Sequence of chain 1.C:
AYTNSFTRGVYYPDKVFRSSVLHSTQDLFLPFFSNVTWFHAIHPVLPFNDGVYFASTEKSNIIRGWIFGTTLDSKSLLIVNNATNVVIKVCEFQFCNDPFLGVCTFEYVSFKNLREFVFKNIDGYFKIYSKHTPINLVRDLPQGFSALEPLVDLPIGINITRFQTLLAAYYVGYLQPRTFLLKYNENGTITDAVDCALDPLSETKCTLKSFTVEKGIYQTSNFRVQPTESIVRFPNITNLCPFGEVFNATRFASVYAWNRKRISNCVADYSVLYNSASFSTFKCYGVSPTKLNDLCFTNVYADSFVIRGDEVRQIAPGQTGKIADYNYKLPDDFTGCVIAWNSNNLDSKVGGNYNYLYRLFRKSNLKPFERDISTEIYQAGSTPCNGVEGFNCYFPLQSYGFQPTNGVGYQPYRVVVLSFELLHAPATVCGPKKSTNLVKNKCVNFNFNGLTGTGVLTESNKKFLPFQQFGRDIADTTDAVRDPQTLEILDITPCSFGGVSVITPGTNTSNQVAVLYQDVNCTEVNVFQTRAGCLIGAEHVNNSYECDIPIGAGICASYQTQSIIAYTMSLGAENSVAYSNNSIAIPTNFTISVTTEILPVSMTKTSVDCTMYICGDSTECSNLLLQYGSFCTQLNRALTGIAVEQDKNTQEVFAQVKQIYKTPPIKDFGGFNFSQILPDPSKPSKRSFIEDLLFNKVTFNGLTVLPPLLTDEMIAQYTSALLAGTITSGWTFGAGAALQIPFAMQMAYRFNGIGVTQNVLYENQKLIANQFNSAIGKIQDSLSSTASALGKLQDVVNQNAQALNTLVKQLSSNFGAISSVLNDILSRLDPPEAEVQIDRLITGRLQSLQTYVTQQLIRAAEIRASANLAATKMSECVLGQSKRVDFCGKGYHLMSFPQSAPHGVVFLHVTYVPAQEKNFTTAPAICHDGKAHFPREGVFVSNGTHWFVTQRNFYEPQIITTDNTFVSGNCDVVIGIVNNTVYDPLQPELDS

Sequence of chain 1.B:
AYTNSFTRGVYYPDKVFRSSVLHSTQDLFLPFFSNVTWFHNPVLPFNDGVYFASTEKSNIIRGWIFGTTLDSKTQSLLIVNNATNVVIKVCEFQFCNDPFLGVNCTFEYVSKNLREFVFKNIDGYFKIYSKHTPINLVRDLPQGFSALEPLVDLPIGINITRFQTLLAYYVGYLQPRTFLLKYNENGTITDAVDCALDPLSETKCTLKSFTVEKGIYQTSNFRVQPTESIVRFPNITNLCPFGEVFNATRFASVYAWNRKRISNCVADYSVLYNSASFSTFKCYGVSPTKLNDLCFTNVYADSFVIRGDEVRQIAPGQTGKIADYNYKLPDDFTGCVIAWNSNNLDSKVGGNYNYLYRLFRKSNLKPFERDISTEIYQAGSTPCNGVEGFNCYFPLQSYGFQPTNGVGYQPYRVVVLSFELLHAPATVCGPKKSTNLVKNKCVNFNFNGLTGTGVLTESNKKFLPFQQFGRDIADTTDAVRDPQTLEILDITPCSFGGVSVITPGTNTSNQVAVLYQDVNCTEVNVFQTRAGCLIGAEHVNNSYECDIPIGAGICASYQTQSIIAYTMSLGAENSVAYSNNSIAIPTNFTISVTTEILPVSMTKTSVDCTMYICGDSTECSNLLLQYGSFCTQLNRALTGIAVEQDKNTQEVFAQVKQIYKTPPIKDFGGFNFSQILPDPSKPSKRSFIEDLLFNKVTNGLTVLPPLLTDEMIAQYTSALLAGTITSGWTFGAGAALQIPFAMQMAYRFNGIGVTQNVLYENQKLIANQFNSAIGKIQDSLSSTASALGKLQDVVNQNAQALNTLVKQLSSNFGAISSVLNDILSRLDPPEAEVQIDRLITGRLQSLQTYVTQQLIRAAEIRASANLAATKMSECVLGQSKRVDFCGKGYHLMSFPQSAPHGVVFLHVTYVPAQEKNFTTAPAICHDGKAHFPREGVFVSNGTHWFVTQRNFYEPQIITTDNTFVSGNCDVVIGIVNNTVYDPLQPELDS

Binding-site contacts:
Ligand atom O7 contacts residue ASN460 of chain 1.B at 4.2 Å.
Ligand atom O7 contacts residue SER459 of chain 1.B at 3.2 Å (h-bond).
Ligand atom C6 contacts residue THR108 of chain 1.C at 3.9 Å.
Ligand atom C8 contacts residue GLU465 of chain 1.B at 3.3 Å.
Ligand atom C8 contacts residue LYS462 of chain 1.B at 3.9 Å.
Ligand atom O7 contacts residue THR108 of chain 1.C at 4.3 Å.
Ligand atom C8 contacts residue ASN460 of chain 1.B at 3.3 Å.
Ligand atom C7 contacts residue ASN460 of chain 1.B at 4.2 Å.
Ligand atom C1 contacts residue ASN234 of chain 1.C at 3.3 Å.
Ligand atom C1 contacts residue GLU465 of chain 1.B at 3.7 Å.
Ligand atom C8 contacts residue LEU461 of chain 1.B at 4.2 Å (hydrophobic).
Ligand atom N2 contacts residue ASN234 of chain 1.C at 4.4 Å.
Ligand atom C7 contacts residue ARG457 of chain 1.B at 4.5 Å.
Ligand atom O5 contacts residue ASN234 of chain 1.C at 4.0 Å.
Ligand atom C6 contacts residue THR236 of chain 1.C at 4.5 Å.
Ligand atom C7 contacts residue SER459 of chain 1.B at 4.3 Å.
Ligand atom O6 contacts residue THR108 of chain 1.C at 4.2 Å.
Ligand atom C2 contacts residue GLU465 of chain 1.B at 4.1 Å.
Ligand atom O7 contacts residue ARG457 of chain 1.B at 3.9 Å.
Ligand atom C7 contacts residue GLU465 of chain 1.B at 3.9 Å.
Ligand atom C5 contacts residue THR236 of chain 1.C at 4.4 Å.
Ligand atom C5 contacts residue ASN234 of chain 1.C at 4.2 Å.
Ligand atom N2 contacts residue GLU465 of chain 1.B at 3.4 Å (salt-bridge).
Ligand atom C2 contacts residue ASN234 of chain 1.C at 4.3 Å.

The protein below binds the small molecule below.
Small molecule (SMILES): CC(=O)N[C@H]1[C@H](O[C@H]2[C@H](O)[C@@H](NC(C)=O)CO[C@@H]2CO)O[C@H](CO)[C@@H](O)[C@@H]1O